A small-molecule ligand and the protein it binds are described below.
Small molecule (SMILES): O=S1(=O)N=C(NC2CCCCC2)O[C@H]2CCCC[C@H]21

Sequence of chain 1.C:
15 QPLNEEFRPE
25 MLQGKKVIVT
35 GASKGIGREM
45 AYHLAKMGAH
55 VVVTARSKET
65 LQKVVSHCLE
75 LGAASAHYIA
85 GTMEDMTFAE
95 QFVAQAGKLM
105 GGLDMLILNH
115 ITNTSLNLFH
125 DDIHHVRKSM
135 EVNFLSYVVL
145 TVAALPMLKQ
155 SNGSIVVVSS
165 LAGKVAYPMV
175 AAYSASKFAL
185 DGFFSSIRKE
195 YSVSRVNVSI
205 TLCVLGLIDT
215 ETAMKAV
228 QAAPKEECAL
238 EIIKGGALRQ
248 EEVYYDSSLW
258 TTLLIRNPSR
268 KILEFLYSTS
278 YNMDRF

Binding-site contacts:
Ligand atom C18 contacts residue THR216 of chain 1.C at 3.8 Å.
Ligand atom O11 contacts residue GLY210 of chain 1.C at 3.3 Å.
Ligand atom C17 contacts residue THR118 of chain 1.C at 3.8 Å.
Ligand atom C4 contacts residue TYR171 of chain 1.C at 3.7 Å (hydrophobic).
Ligand atom O12 contacts residue TYR171 of chain 1.C at 3.7 Å.
Ligand atom N13 contacts residue NDP1 of chain 1.J at 3.5 Å.
Ligand atom C15 contacts residue TYR177 of chain 1.C at 4.0 Å (hydrophobic).
Ligand atom O11 contacts residue LEU209 of chain 1.C at 3.4 Å (h-bond).
Ligand atom C5 contacts residue TYR171 of chain 1.C at 3.5 Å (hydrophobic).
Ligand atom N9 contacts residue SER164 of chain 1.C at 3.6 Å.
Ligand atom C6 contacts residue VAL174 of chain 1.C at 4.0 Å (hydrophobic).
Ligand atom N13 contacts residue TYR177 of chain 1.C at 2.8 Å (h-bond).
Ligand atom O11 contacts residue NDP1 of chain 1.J at 3.7 Å.
Ligand atom N9 contacts residue NDP1 of chain 1.J at 3.3 Å.
Ligand atom C19 contacts residue NDP1 of chain 1.J at 3.7 Å.
Ligand atom C18 contacts residue NDP1 of chain 1.J at 4.0 Å.
Ligand atom C8 contacts residue TYR177 of chain 1.C at 3.7 Å (hydrophobic).
Ligand atom C19 contacts residue TYR177 of chain 1.C at 3.7 Å (hydrophobic).
Ligand atom C18 contacts residue ILE115 of chain 1.C at 3.9 Å (hydrophobic).
Ligand atom S10 contacts residue NDP1 of chain 1.J at 4.1 Å.
Ligand atom C17 contacts residue ILE115 of chain 1.C at 3.9 Å (hydrophobic).
Ligand atom O11 contacts residue LEU165 of chain 1.C at 4.0 Å.
Ligand atom O12 contacts residue ALA166 of chain 1.C at 2.8 Å (h-bond).
Ligand atom C19 contacts residue ILE115 of chain 1.C at 4.0 Å (hydrophobic).
Ligand atom C6 contacts residue TYR171 of chain 1.C at 3.4 Å (hydrophobic).
Ligand atom C1 contacts residue VAL221 of chain 1.C at 3.8 Å (hydrophobic).
Ligand atom N9 contacts residue TYR177 of chain 1.C at 3.6 Å (h-bond).
Ligand atom C14 contacts residue TYR177 of chain 1.C at 3.7 Å (hydrophobic).
Ligand atom C2 contacts residue VAL221 of chain 1.C at 3.6 Å (hydrophobic).
Ligand atom O7 contacts residue NDP1 of chain 1.J at 4.0 Å.
Ligand atom C14 contacts residue NDP1 of chain 1.J at 4.1 Å.
Ligand atom C3 contacts residue LEU211 of chain 1.C at 4.1 Å (hydrophobic).
Ligand atom O11 contacts residue LEU211 of chain 1.C at 3.5 Å (h-bond).
Ligand atom C16 contacts residue THR118 of chain 1.C at 3.9 Å.
Ligand atom O12 contacts residue SER164 of chain 1.C at 3.9 Å.
Ligand atom C8 contacts residue NDP1 of chain 1.J at 3.4 Å.
Ligand atom C1 contacts residue LEU120 of chain 1.C at 3.8 Å (hydrophobic).
Ligand atom C17 contacts residue THR216 of chain 1.C at 3.9 Å.
Ligand atom C2 contacts residue LEU211 of chain 1.C at 3.8 Å (hydrophobic).
Ligand atom O12 contacts residue LEU165 of chain 1.C at 3.4 Å.